Binding-site contacts:
Ligand atom C5 contacts residue GLN189 of chain 1.A at 3.6 Å.
Ligand atom C7 contacts residue MET49 of chain 1.A at 3.7 Å (hydrophobic).
Ligand atom C14 contacts residue SER144 of chain 1.A at 3.7 Å.
Ligand atom C16 contacts residue HIS164 of chain 1.A at 3.9 Å.
Ligand atom C14 contacts residue HIS163 of chain 1.A at 3.7 Å.
Ligand atom C2 contacts residue THR190 of chain 1.A at 3.7 Å.
Ligand atom C9 contacts residue HIS41 of chain 1.A at 3.9 Å.
Ligand atom C13 contacts residue CYS145 of chain 1.A at 2.5 Å (hydrophobic).
Ligand atom C15 contacts residue HIS41 of chain 1.A at 3.4 Å.
Ligand atom C contacts residue LEU167 of chain 1.A at 3.8 Å (hydrophobic).
Ligand atom C2 contacts residue GLN189 of chain 1.A at 3.8 Å.
Ligand atom C17 contacts residue ASP187 of chain 1.A at 3.9 Å.
Ligand atom C3 contacts residue MET165 of chain 1.A at 3.5 Å (hydrophobic).
Ligand atom O1 contacts residue GLY143 of chain 1.A at 2.9 Å (h-bond).
Ligand atom O1 contacts residue ASN142 of chain 1.A at 3.9 Å.
Ligand atom N3 contacts residue CYS145 of chain 1.A at 3.2 Å (h-bond).
Ligand atom C3 contacts residue ARG188 of chain 1.A at 3.2 Å.
Ligand atom C6 contacts residue MET49 of chain 1.A at 3.9 Å (hydrophobic).
Ligand atom C4 contacts residue ARG188 of chain 1.A at 3.8 Å.
Ligand atom C16 contacts residue ASP187 of chain 1.A at 3.8 Å.
Ligand atom C contacts residue GLU166 of chain 1.A at 3.1 Å.
Ligand atom C4 contacts residue GLN189 of chain 1.A at 3.5 Å.
Ligand atom N contacts residue GLU166 of chain 1.A at 2.8 Å (salt-bridge).
Ligand atom C13 contacts residue GLY143 of chain 1.A at 3.8 Å.
Ligand atom C17 contacts residue MET165 of chain 1.A at 3.6 Å (hydrophobic).
Ligand atom C12 contacts residue HIS164 of chain 1.A at 3.5 Å.
Ligand atom C15 contacts residue MET49 of chain 1.A at 3.4 Å (hydrophobic).
Ligand atom C12 contacts residue CYS145 of chain 1.A at 3.8 Å (hydrophobic).
Ligand atom C11 contacts residue CYS145 of chain 1.A at 3.5 Å (hydrophobic).
Ligand atom C8 contacts residue MET49 of chain 1.A at 3.7 Å (hydrophobic).
Ligand atom C1 contacts residue GLU166 of chain 1.A at 3.4 Å.
Ligand atom C8 contacts residue HIS41 of chain 1.A at 3.9 Å.
Ligand atom O1 contacts residue SER144 of chain 1.A at 3.5 Å (h-bond).
Ligand atom O1 contacts residue CYS145 of chain 1.A at 3.1 Å (h-bond).
Ligand atom C15 contacts residue HIS164 of chain 1.A at 3.8 Å.
Ligand atom C14 contacts residue CYS145 of chain 1.A at 1.7 Å (hydrophobic).
Ligand atom C16 contacts residue MET49 of chain 1.A at 3.7 Å (hydrophobic).
Ligand atom C contacts residue PRO168 of chain 1.A at 3.8 Å (hydrophobic).
Ligand atom C17 contacts residue ARG188 of chain 1.A at 3.6 Å.
Ligand atom C3 contacts residue GLN189 of chain 1.A at 3.6 Å.

Sequence of chain 1.A:
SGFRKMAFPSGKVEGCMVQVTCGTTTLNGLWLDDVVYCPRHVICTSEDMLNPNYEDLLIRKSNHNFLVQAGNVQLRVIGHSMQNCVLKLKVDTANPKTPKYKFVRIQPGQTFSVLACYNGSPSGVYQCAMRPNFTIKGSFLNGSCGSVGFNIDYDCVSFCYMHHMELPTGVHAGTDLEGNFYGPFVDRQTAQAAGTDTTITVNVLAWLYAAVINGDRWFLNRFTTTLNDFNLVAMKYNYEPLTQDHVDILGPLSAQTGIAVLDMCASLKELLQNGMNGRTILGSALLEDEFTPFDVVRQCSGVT

The protein below binds the small molecule below.
Small molecule (SMILES): CC(=O)NCCc1c[nH]c2c(CN3CCN(C(C)=O)CC3)cccc12